Sequence of chain 1.B:
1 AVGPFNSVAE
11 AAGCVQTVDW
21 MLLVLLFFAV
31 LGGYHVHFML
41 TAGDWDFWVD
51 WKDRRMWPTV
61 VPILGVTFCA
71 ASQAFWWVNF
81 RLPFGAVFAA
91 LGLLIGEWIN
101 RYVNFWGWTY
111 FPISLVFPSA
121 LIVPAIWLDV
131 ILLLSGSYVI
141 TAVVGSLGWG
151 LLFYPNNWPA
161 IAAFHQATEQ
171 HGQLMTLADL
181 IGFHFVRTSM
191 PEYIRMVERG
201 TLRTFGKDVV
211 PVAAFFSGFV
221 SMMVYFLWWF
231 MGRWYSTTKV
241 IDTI

The protein below binds the small molecule below.
Small molecule (SMILES): CCCCCC(=O)OC[C@H](COP(=O)(O)OCC[N+](C)(C)C)OC(=O)CCCCC

Sequence of chain 1.E:
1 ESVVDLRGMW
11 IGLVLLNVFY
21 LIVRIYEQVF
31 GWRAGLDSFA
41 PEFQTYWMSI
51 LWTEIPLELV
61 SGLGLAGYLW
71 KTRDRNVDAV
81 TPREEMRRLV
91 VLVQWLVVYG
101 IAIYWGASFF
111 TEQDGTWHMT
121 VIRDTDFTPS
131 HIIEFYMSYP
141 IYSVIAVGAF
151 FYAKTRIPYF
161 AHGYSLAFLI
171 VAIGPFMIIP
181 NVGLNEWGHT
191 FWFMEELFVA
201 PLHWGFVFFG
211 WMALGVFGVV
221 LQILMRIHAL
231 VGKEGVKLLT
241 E

Binding-site contacts:
Ligand atom CAC contacts residue TYR138 of chain 1.D at 3.2 Å (hydrophobic).
Ligand atom CAA contacts residue VAL139 of chain 1.D at 4.0 Å (hydrophobic).
Ligand atom CAB contacts residue LEU227 of chain 1.D at 3.9 Å (hydrophobic).
Ligand atom CAJ contacts residue LEU166 of chain 1.E at 4.0 Å (hydrophobic).
Ligand atom CAK contacts residue PHE226 of chain 1.D at 4.4 Å (hydrophobic).
Ligand atom CAQ contacts residue PHE230 of chain 1.D at 3.8 Å (hydrophobic).
Ligand atom CAQ contacts residue ILE241 of chain 1.B at 3.9 Å (hydrophobic).
Ligand atom OAG contacts residue TRP234 of chain 1.D at 3.2 Å.
Ligand atom CAZ contacts residue ILE241 of chain 1.B at 4.2 Å (hydrophobic).
Ligand atom CBA contacts residue PHE230 of chain 1.D at 4.2 Å (hydrophobic).
Ligand atom CAL contacts residue PHE230 of chain 1.D at 4.2 Å (hydrophobic).
Ligand atom CAK contacts residue PHE230 of chain 1.D at 3.5 Å (hydrophobic).
Ligand atom CAN contacts residue PHE230 of chain 1.D at 3.7 Å (hydrophobic).
Ligand atom CAB contacts residue TRP234 of chain 1.D at 3.9 Å (hydrophobic).
Ligand atom CAA contacts residue PHE226 of chain 1.D at 3.7 Å (hydrophobic).
Ligand atom CAL contacts residue ILE241 of chain 1.B at 4.0 Å (hydrophobic).
Ligand atom CAL contacts residue LEU166 of chain 1.E at 4.1 Å (hydrophobic).
Ligand atom CAD contacts residue ARG233 of chain 1.D at 3.4 Å.
Ligand atom CAM contacts residue PHE230 of chain 1.D at 3.7 Å (hydrophobic).
Ligand atom CAD contacts residue PHE230 of chain 1.D at 3.6 Å (hydrophobic).
Ligand atom CAN contacts residue ILE241 of chain 1.B at 4.4 Å (hydrophobic).
Ligand atom CAO contacts residue PHE230 of chain 1.D at 4.3 Å (hydrophobic).
Ligand atom CAJ contacts residue PHE226 of chain 1.D at 3.8 Å (hydrophobic).
Ligand atom CAZ contacts residue PHE230 of chain 1.D at 4.2 Å (hydrophobic).
Ligand atom CAR contacts residue PHE230 of chain 1.D at 3.4 Å (hydrophobic).
Ligand atom OAF contacts residue ILE241 of chain 1.B at 3.6 Å.
Ligand atom CAS contacts residue ARG233 of chain 1.D at 4.4 Å.
Ligand atom CAR contacts residue TRP234 of chain 1.D at 3.7 Å (hydrophobic).
Ligand atom CAL contacts residue TYR138 of chain 1.D at 3.6 Å (hydrophobic).
Ligand atom CAK contacts residue LEU227 of chain 1.D at 4.3 Å (hydrophobic).
Ligand atom OAV contacts residue PHE230 of chain 1.D at 3.5 Å.
Ligand atom CAQ contacts residue TYR138 of chain 1.D at 3.5 Å (hydrophobic).
Ligand atom CAE contacts residue ARG233 of chain 1.D at 3.3 Å.
Ligand atom CBA contacts residue TRP234 of chain 1.D at 3.6 Å (hydrophobic).
Ligand atom CAC contacts residue PHE230 of chain 1.D at 3.4 Å (hydrophobic).
Ligand atom CAN contacts residue TYR138 of chain 1.D at 4.0 Å (hydrophobic).
Ligand atom OAY contacts residue PHE230 of chain 1.D at 4.1 Å.
Ligand atom NBC contacts residue ARG233 of chain 1.D at 4.0 Å.
Ligand atom NBC contacts residue PHE230 of chain 1.D at 4.2 Å.
Ligand atom CAN contacts residue LEU166 of chain 1.E at 4.0 Å (hydrophobic).

Sequence of chain 1.D:
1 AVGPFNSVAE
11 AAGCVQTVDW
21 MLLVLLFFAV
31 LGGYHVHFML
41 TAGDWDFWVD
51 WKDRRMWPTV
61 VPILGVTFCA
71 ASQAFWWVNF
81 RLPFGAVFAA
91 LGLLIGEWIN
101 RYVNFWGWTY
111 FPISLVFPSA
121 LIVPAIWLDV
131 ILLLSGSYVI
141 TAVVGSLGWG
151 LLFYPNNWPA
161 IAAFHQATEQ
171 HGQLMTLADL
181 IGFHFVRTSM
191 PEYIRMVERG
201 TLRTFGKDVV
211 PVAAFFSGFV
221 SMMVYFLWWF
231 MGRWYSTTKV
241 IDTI